Sequence of chain 6.H:
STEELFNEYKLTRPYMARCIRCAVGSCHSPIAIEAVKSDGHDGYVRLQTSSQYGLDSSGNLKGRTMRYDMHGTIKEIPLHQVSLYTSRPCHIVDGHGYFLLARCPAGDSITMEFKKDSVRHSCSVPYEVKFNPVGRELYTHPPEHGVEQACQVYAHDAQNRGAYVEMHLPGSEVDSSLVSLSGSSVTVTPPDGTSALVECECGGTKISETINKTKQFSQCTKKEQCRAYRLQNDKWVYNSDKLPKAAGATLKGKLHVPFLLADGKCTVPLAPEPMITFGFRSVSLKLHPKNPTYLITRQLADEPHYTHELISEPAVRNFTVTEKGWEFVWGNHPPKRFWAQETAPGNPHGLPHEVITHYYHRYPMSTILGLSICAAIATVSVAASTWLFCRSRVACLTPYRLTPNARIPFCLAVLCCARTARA

The protein below binds the small molecule below.
Small molecule (SMILES): CC(=O)N[C@@H]1[C@@H](O)[C@H](O)[C@@H](CO)O[C@H]1O

Binding-site contacts:
Ligand atom O5 contacts residue ASN212 of chain 6.H at 2.4 Å (h-bond).
Ligand atom C1 contacts residue ASN212 of chain 6.H at 1.4 Å.
Ligand atom C3 contacts residue ASN212 of chain 6.H at 3.8 Å.
Ligand atom N2 contacts residue ASN212 of chain 6.H at 2.9 Å (h-bond).
Ligand atom C4 contacts residue ASN212 of chain 6.H at 4.2 Å.
Ligand atom C7 contacts residue ASN212 of chain 6.H at 4.0 Å.
Ligand atom N2 contacts residue ILE211 of chain 6.H at 4.5 Å.
Ligand atom C1 contacts residue ILE211 of chain 6.H at 4.3 Å (hydrophobic).
Ligand atom C2 contacts residue ASN212 of chain 6.H at 2.5 Å.
Ligand atom O6 contacts residue ASN212 of chain 6.H at 4.3 Å.
Ligand atom C5 contacts residue ASN212 of chain 6.H at 3.7 Å.